A protein and the small-molecule ligand that binds it are described below.
Small molecule (SMILES): CC(=O)N[C@H]1[C@H](O[C@H]2[C@H](O)[C@@H](NC(C)=O)CO[C@@H]2CO)O[C@H](CO)[C@@H](O[C@@H]2O[C@H](CO[C@H]3O[C@H](CO[C@H]4O[C@H](CO)[C@@H](O)[C@H](O)[C@@H]4O)[C@@H](O)[C@H](O[C@H]4O[C@H](CO)[C@@H](O)[C@H](O)[C@@H]4O)[C@@H]3O)[C@@H](O)[C@H](O[C@H]3O[C@H](CO)[C@@H](O)[C@H](O)[C@@H]3O)[C@@H]2O)[C@@H]1O

Sequence of chain 1.C:
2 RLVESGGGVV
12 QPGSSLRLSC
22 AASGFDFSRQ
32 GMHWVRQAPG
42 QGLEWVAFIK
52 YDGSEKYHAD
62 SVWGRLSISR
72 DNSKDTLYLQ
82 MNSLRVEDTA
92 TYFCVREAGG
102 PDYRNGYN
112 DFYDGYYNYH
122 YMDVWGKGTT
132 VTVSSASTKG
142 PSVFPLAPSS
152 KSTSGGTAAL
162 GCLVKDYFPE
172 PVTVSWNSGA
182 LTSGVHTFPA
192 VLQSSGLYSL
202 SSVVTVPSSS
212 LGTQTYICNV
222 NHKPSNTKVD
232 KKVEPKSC

Sequence of chain 1.D:
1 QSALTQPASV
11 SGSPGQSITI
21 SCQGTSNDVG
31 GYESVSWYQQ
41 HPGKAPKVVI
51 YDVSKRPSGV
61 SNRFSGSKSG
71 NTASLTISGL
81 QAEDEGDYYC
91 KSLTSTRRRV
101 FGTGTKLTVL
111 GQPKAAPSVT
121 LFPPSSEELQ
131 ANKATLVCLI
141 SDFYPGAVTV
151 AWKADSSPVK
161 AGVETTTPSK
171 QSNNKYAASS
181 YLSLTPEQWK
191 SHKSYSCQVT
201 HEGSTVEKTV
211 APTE

Sequence of chain 1.A:
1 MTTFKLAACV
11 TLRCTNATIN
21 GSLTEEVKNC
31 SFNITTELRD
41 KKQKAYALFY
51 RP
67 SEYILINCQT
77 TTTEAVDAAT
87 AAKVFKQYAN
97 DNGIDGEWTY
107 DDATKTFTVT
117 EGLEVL

Binding-site contacts:
Ligand atom C5 contacts residue ARG105 of chain 1.C at 3.6 Å.
Ligand atom C2 contacts residue ASN33 of chain 1.A at 2.5 Å.
Ligand atom O6 contacts residue ARG105 of chain 1.C at 2.8 Å (salt-bridge).
Ligand atom C4 contacts residue ASP52 of chain 1.D at 3.5 Å.
Ligand atom O2 contacts residue ASP52 of chain 1.D at 3.1 Å.
Ligand atom C3 contacts residue ASP52 of chain 1.D at 3.6 Å.
Ligand atom C3 contacts residue SER34 of chain 1.D at 3.5 Å.
Ligand atom C4 contacts residue HIS121 of chain 1.C at 3.5 Å.
Ligand atom C5 contacts residue ASN33 of chain 1.A at 3.7 Å.
Ligand atom O6 contacts residue ARG13 of chain 1.A at 3.5 Å (salt-bridge).
Ligand atom O6 contacts residue LEU93 of chain 1.D at 3.5 Å.
Ligand atom O7 contacts residue ASN33 of chain 1.A at 3.3 Å (h-bond).
Ligand atom C8 contacts residue THR11 of chain 1.A at 3.5 Å.
Ligand atom C1 contacts residue ARG105 of chain 1.C at 3.7 Å.
Ligand atom C2 contacts residue ARG105 of chain 1.C at 3.7 Å.
Ligand atom O3 contacts residue ASN119 of chain 1.C at 3.0 Å (h-bond).
Ligand atom N2 contacts residue ARG13 of chain 1.A at 3.7 Å.
Ligand atom O3 contacts residue HIS121 of chain 1.C at 3.1 Å (h-bond).
Ligand atom O7 contacts residue VAL121 of chain 1.A at 3.5 Å.
Ligand atom O5 contacts residue ARG105 of chain 1.C at 3.1 Å (salt-bridge).
Ligand atom C7 contacts residue ASN33 of chain 1.A at 3.4 Å.
Ligand atom O2 contacts residue HIS121 of chain 1.C at 3.7 Å.
Ligand atom C6 contacts residue ASP103 of chain 1.C at 3.6 Å.
Ligand atom O3 contacts residue ARG13 of chain 1.A at 3.3 Å (salt-bridge).
Ligand atom C5 contacts residue HIS121 of chain 1.C at 3.5 Å.
Ligand atom O5 contacts residue ASN33 of chain 1.A at 2.4 Å (h-bond).
Ligand atom C8 contacts residue SER31 of chain 1.A at 3.2 Å.
Ligand atom O4 contacts residue ASN119 of chain 1.C at 3.3 Å (h-bond).
Ligand atom O5 contacts residue TYS110 of chain 1.C at 3.5 Å.
Ligand atom C3 contacts residue HIS121 of chain 1.C at 3.6 Å.
Ligand atom C1 contacts residue ASN33 of chain 1.A at 1.4 Å.
Ligand atom O4 contacts residue HIS121 of chain 1.C at 2.8 Å (h-bond).
Ligand atom C6 contacts residue TYS110 of chain 1.C at 3.7 Å.
Ligand atom O6 contacts residue ASP103 of chain 1.C at 2.6 Å (salt-bridge).
Ligand atom O2 contacts residue GLU33 of chain 1.D at 3.3 Å (salt-bridge).
Ligand atom O3 contacts residue ASP52 of chain 1.D at 2.5 Å (salt-bridge).
Ligand atom N2 contacts residue ASN33 of chain 1.A at 3.0 Å (h-bond).
Ligand atom O2 contacts residue TYR118 of chain 1.C at 3.5 Å.
Ligand atom O3 contacts residue SER34 of chain 1.D at 2.9 Å (h-bond).
Ligand atom C6 contacts residue ARG13 of chain 1.A at 3.3 Å.